Binding-site contacts:
Ligand atom C04 contacts residue MET32 of chain 5.A at 3.5 Å (hydrophobic).
Ligand atom C36 contacts residue ARG83 of chain 5.A at 4.0 Å.
Ligand atom C26 contacts residue PHE66 of chain 5.A at 3.7 Å (hydrophobic).
Ligand atom C28 contacts residue PHE66 of chain 5.A at 3.8 Å (hydrophobic).
Ligand atom C06 contacts residue ILE79 of chain 5.A at 4.5 Å (hydrophobic).
Ligand atom C07 contacts residue MET32 of chain 5.A at 4.3 Å (hydrophobic).
Ligand atom C27 contacts residue MET67 of chain 5.A at 4.4 Å (hydrophobic).
Ligand atom N04 contacts residue PHE66 of chain 5.A at 4.1 Å.
Ligand atom C05 contacts residue MET32 of chain 5.A at 4.2 Å (hydrophobic).
Ligand atom C05 contacts residue PHE66 of chain 5.A at 4.5 Å (hydrophobic).
Ligand atom C28 contacts residue ILE33 of chain 5.A at 4.5 Å (hydrophobic).
Ligand atom C34 contacts residue PHE66 of chain 5.A at 4.1 Å (hydrophobic).
Ligand atom O03 contacts residue PHE66 of chain 5.A at 4.3 Å.
Ligand atom C35 contacts residue PHE66 of chain 5.A at 4.3 Å (hydrophobic).
Ligand atom C35 contacts residue ARG83 of chain 5.A at 4.3 Å.
Ligand atom C06 contacts residue MET32 of chain 5.A at 3.5 Å (hydrophobic).
Ligand atom C37 contacts residue ILE79 of chain 5.A at 4.1 Å (hydrophobic).
Ligand atom C35 contacts residue GLU81 of chain 5.A at 3.8 Å.
Ligand atom C33 contacts residue ILE79 of chain 5.A at 4.1 Å (hydrophobic).
Ligand atom C06 contacts residue PHE66 of chain 5.A at 3.9 Å (hydrophobic).
Ligand atom C35 contacts residue ILE79 of chain 5.A at 4.0 Å (hydrophobic).
Ligand atom O06 contacts residue ARG83 of chain 5.A at 4.4 Å.
Ligand atom C29 contacts residue PHE66 of chain 5.A at 4.2 Å (hydrophobic).
Ligand atom C36 contacts residue ILE79 of chain 5.A at 3.8 Å (hydrophobic).
Ligand atom C08 contacts residue MET32 of chain 5.A at 3.8 Å (hydrophobic).
Ligand atom C35 contacts residue GLY82 of chain 5.A at 4.3 Å.
Ligand atom C05 contacts residue ILE79 of chain 5.A at 4.5 Å (hydrophobic).
Ligand atom C27 contacts residue PHE66 of chain 5.A at 3.9 Å (hydrophobic).
Ligand atom O03 contacts residue MET32 of chain 5.A at 3.9 Å.
Ligand atom C34 contacts residue LEU36 of chain 5.A at 4.4 Å (hydrophobic).
Ligand atom C36 contacts residue GLU81 of chain 5.A at 4.5 Å.
Ligand atom O06 contacts residue ILE79 of chain 5.A at 3.8 Å.

A small-molecule ligand and the protein it binds are described below.
Small molecule (SMILES): C[C@H](C[C@@H](C[C@H](C[C@@H](C[C@@H](CCN1CCCC1=O)N1CCCC1=O)N1CCCC1=O)N1CCCC1=O)N1CCCC1=O)N1CCCC1=O

Sequence of chain 5.A:
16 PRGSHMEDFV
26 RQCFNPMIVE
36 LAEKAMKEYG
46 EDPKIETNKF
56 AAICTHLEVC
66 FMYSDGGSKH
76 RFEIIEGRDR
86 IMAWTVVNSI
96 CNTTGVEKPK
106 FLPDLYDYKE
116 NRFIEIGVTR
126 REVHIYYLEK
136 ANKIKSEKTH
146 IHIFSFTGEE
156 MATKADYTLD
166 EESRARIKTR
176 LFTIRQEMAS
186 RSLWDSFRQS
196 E